Sequence of chain 12.I:
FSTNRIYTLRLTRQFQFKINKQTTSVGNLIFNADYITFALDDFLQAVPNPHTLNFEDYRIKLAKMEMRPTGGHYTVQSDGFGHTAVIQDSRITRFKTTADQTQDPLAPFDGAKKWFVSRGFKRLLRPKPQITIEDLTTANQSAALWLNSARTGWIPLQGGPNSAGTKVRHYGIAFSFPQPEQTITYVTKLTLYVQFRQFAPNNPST

Sequence of chain 10.I:
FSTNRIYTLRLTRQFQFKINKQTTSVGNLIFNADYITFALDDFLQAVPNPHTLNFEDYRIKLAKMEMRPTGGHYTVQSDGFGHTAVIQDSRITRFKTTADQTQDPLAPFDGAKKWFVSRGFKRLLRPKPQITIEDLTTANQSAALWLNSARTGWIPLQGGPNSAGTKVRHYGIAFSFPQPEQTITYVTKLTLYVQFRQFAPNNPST

Binding-site contacts:
Ligand atom C7 contacts residue PHE52 of chain 12.I at 3.7 Å (hydrophobic).
Ligand atom O6 contacts residue LYS173 of chain 10.G at 3.0 Å (salt-bridge).
Ligand atom C5' contacts residue LEU113 of chain 10.G at 4.0 Å (hydrophobic).
Ligand atom O2 contacts residue GLN246 of chain 10.G at 2.7 Å (h-bond).
Ligand atom C2 contacts residue GLN246 of chain 10.G at 3.9 Å.
Ligand atom N7 contacts residue LYS115 of chain 10.G at 3.0 Å (salt-bridge).
Ligand atom OP2 contacts residue LYS115 of chain 10.G at 3.8 Å.
Ligand atom O4 contacts residue ARG56 of chain 12.I at 3.1 Å (salt-bridge).
Ligand atom O6 contacts residue LYS115 of chain 10.G at 3.6 Å.
Ligand atom OP1 contacts residue PHE52 of chain 12.I at 3.0 Å (h-bond).
Ligand atom O5' contacts residue TYR244 of chain 10.G at 3.8 Å.
Ligand atom N1 contacts residue THR59 of chain 10.G at 3.9 Å.
Ligand atom C6 contacts residue LYS173 of chain 10.G at 3.9 Å.
Ligand atom P contacts residue LYS165 of chain 10.I at 3.8 Å.
Ligand atom N7 contacts residue LEU175 of chain 10.G at 3.9 Å.
Ligand atom OP1 contacts residue LYS164 of chain 10.I at 3.3 Å.
Ligand atom OP1 contacts residue LYS165 of chain 10.I at 2.8 Å (salt-bridge).
Ligand atom C2' contacts residue TYR244 of chain 10.G at 3.8 Å (hydrophobic).
Ligand atom P contacts residue PHE52 of chain 12.I at 4.0 Å.
Ligand atom C8 contacts residue LEU175 of chain 10.G at 3.8 Å (hydrophobic).
Ligand atom C5 contacts residue LEU175 of chain 10.G at 3.7 Å (hydrophobic).
Ligand atom OP1 contacts residue ARG61 of chain 10.G at 3.8 Å.
Ligand atom C6 contacts residue LEU175 of chain 10.G at 3.6 Å (hydrophobic).
Ligand atom C8 contacts residue TYR244 of chain 10.G at 3.3 Å (hydrophobic).
Ligand atom O3' contacts residue ARG61 of chain 10.G at 3.9 Å.
Ligand atom N3 contacts residue THR59 of chain 10.G at 3.3 Å (h-bond).
Ligand atom N9 contacts residue LEU175 of chain 10.G at 3.8 Å.
Ligand atom O6 contacts residue LEU175 of chain 10.G at 3.8 Å.
Ligand atom O3' contacts residue LYS112 of chain 10.G at 3.4 Å.
Ligand atom OP2 contacts residue TYR244 of chain 10.G at 3.1 Å (h-bond).
Ligand atom C8 contacts residue LYS115 of chain 10.G at 3.9 Å.
Ligand atom C4 contacts residue LEU175 of chain 10.G at 3.9 Å (hydrophobic).
Ligand atom C5 contacts residue LYS115 of chain 10.G at 3.9 Å.
Ligand atom P contacts residue ARG61 of chain 10.G at 3.5 Å.
Ligand atom OP2 contacts residue ARG61 of chain 10.G at 2.7 Å (salt-bridge).
Ligand atom N4 contacts residue LYS173 of chain 10.G at 3.8 Å.
Ligand atom C5 contacts residue LYS173 of chain 10.G at 4.0 Å.
Ligand atom OP2 contacts residue LYS165 of chain 10.I at 2.9 Å (salt-bridge).
Ligand atom O2 contacts residue THR59 of chain 10.G at 3.2 Å (h-bond).
Ligand atom C2 contacts residue THR59 of chain 10.G at 3.4 Å.

Sequence of chain 10.G:
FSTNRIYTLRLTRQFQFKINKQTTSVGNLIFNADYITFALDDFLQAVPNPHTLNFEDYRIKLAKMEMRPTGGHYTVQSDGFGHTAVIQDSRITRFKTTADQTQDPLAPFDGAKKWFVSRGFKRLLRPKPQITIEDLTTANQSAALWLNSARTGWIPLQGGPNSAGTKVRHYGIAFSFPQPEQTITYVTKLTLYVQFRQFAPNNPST

The small molecule below binds the protein below.
Small molecule (SMILES): Cc1cn([C@H]2C[C@H](O)[C@@H](CO[P](=O)(O)O[C@H]3C[C@H](n4cnc5c(=O)[nH]c(N)nc54)O[C@@H]3CO[P](=O)(O)O[C@H]3C[C@H](n4ccc(N)nc4=O)O[C@@H]3COP(=O)=O)O2)c(=O)[nH]c1=O